Binding-site contacts:
Ligand atom O8 contacts residue SER292 of chain 1.D at 3.7 Å.
Ligand atom C4 contacts residue AMP1 of chain 1.G at 2.8 Å.
Ligand atom OXT contacts residue GLY291 of chain 1.D at 3.9 Å.
Ligand atom OXT contacts residue HIS89 of chain 1.A at 2.9 Å (h-bond).
Ligand atom C4 contacts residue THR114 of chain 1.A at 3.4 Å.
Ligand atom C6 contacts residue SER292 of chain 1.D at 3.8 Å.
Ligand atom C contacts residue SER293 of chain 1.D at 3.4 Å.
Ligand atom C contacts residue SER115 of chain 1.A at 3.2 Å.
Ligand atom O7 contacts residue LYS298 of chain 1.D at 3.8 Å.
Ligand atom O8 contacts residue LYS298 of chain 1.D at 2.7 Å (salt-bridge).
Ligand atom C contacts residue SER292 of chain 1.D at 3.6 Å.
Ligand atom C6 contacts residue LYS298 of chain 1.D at 3.6 Å.
Ligand atom C contacts residue HIS89 of chain 1.A at 4.1 Å.
Ligand atom O7 contacts residue THR161 of chain 1.B at 2.7 Å (h-bond).
Ligand atom OXT contacts residue SER115 of chain 1.A at 2.9 Å (h-bond).
Ligand atom C6 contacts residue GLN244 of chain 1.A at 3.7 Å.
Ligand atom O7 contacts residue AMP1 of chain 1.G at 3.3 Å (h-bond).
Ligand atom OXT contacts residue SER293 of chain 1.D at 3.1 Å (h-bond).
Ligand atom C contacts residue AMP1 of chain 1.G at 3.6 Å.
Ligand atom C6 contacts residue AMP1 of chain 1.G at 3.2 Å.
Ligand atom C5 contacts residue GLY291 of chain 1.D at 3.9 Å.
Ligand atom O8 contacts residue THR161 of chain 1.B at 3.5 Å (h-bond).
Ligand atom C5 contacts residue SER292 of chain 1.D at 3.2 Å.
Ligand atom O contacts residue SER293 of chain 1.D at 2.6 Å (h-bond).
Ligand atom O7 contacts residue HIS162 of chain 1.B at 3.9 Å.
Ligand atom C4 contacts residue GLN244 of chain 1.A at 3.7 Å.
Ligand atom C6 contacts residue HIS162 of chain 1.B at 3.6 Å.
Ligand atom O8 contacts residue ASN300 of chain 1.D at 3.0 Å (h-bond).
Ligand atom OXT contacts residue AMP1 of chain 1.G at 3.6 Å.
Ligand atom C5 contacts residue HIS162 of chain 1.B at 4.0 Å.
Ligand atom O contacts residue THR114 of chain 1.A at 2.6 Å (h-bond).
Ligand atom C5 contacts residue AMP1 of chain 1.G at 2.7 Å.
Ligand atom O8 contacts residue HIS162 of chain 1.B at 3.5 Å.
Ligand atom O7 contacts residue GLN244 of chain 1.A at 2.7 Å (h-bond).
Ligand atom C contacts residue THR114 of chain 1.A at 3.4 Å.
Ligand atom O contacts residue SER115 of chain 1.A at 2.9 Å (h-bond).
Ligand atom C6 contacts residue THR161 of chain 1.B at 3.5 Å.
Ligand atom C4 contacts residue SER292 of chain 1.D at 3.5 Å.
Ligand atom C6 contacts residue ASN300 of chain 1.D at 3.9 Å.
Ligand atom OXT contacts residue SER292 of chain 1.D at 3.2 Å.

Sequence of chain 1.D:
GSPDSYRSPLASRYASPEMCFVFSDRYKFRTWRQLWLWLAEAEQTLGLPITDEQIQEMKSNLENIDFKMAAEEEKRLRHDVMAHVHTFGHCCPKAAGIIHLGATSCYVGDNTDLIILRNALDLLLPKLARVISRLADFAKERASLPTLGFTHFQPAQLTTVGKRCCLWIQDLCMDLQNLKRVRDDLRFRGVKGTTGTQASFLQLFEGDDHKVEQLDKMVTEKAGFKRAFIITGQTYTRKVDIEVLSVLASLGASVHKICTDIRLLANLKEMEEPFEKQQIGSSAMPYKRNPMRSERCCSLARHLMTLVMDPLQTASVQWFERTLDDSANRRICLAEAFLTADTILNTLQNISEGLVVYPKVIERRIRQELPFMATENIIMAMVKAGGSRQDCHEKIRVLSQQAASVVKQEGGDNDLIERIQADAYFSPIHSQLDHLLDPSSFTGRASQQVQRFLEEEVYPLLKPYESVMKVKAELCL

A small-molecule ligand and the protein it binds are described below.
Small molecule (SMILES): O=C(O)/C=C/C(=O)O

Sequence of chain 1.B:
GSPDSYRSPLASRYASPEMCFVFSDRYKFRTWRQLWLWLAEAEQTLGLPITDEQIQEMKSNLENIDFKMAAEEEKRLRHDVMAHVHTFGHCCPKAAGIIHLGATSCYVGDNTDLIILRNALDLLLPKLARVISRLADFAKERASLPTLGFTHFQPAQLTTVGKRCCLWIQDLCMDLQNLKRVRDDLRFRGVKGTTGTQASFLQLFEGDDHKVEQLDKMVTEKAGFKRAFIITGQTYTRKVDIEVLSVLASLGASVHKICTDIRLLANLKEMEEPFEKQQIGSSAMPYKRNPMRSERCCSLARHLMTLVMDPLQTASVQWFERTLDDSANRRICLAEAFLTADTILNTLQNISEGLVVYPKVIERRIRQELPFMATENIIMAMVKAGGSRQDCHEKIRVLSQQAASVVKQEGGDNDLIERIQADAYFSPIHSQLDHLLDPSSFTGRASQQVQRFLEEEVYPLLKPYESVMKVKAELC

Sequence of chain 1.A:
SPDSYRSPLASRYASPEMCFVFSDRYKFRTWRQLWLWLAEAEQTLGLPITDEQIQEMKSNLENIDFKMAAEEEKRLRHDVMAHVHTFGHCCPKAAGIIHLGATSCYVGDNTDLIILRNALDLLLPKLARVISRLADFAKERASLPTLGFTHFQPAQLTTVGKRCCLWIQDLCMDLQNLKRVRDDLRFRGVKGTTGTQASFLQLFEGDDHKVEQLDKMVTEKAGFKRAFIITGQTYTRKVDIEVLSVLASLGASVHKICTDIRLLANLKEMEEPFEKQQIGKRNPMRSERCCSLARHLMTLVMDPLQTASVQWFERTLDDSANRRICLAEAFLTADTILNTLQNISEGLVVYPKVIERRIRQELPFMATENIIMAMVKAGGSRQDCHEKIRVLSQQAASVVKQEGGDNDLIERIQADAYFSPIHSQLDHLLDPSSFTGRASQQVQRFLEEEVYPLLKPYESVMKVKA